Binding-site contacts:
Ligand atom O4 contacts residue TRP156 of chain 1.B at 3.4 Å (h-bond).
Ligand atom N1 contacts residue CYS199 of chain 1.B at 4.4 Å.
Ligand atom C9 contacts residue CYS200 of chain 1.B at 4.5 Å (hydrophobic).
Ligand atom C8 contacts residue TRP57 of chain 1.C at 3.5 Å (hydrophobic).
Ligand atom N1 contacts residue TRP156 of chain 1.B at 3.9 Å.
Ligand atom C9 contacts residue TYR197 of chain 1.B at 4.4 Å (hydrophobic).
Ligand atom C6 contacts residue CYS200 of chain 1.B at 3.6 Å (hydrophobic).
Ligand atom C3 contacts residue LEU121 of chain 1.C at 3.9 Å (hydrophobic).
Ligand atom C8 contacts residue TYR197 of chain 1.B at 3.6 Å (hydrophobic).
Ligand atom C8 contacts residue TYR100 of chain 1.B at 4.5 Å (hydrophobic).
Ligand atom C6 contacts residue PHE119 of chain 1.C at 3.9 Å (hydrophobic).
Ligand atom O4 contacts residue CYS199 of chain 1.B at 4.2 Å.
Ligand atom C5 contacts residue THR157 of chain 1.B at 4.3 Å.
Ligand atom C6 contacts residue TYR204 of chain 1.B at 3.3 Å (hydrophobic).
Ligand atom C10 contacts residue TYR100 of chain 1.B at 3.0 Å (hydrophobic).
Ligand atom C9 contacts residue CYS199 of chain 1.B at 3.8 Å (hydrophobic).
Ligand atom C6 contacts residue THR157 of chain 1.B at 4.3 Å.
Ligand atom C10 contacts residue SER155 of chain 1.B at 4.4 Å.
Ligand atom C5 contacts residue TRP156 of chain 1.B at 3.9 Å (hydrophobic).
Ligand atom C2 contacts residue LEU121 of chain 1.C at 3.6 Å (hydrophobic).
Ligand atom C2 contacts residue CYS199 of chain 1.B at 4.4 Å (hydrophobic).
Ligand atom O7 contacts residue TRP156 of chain 1.B at 4.0 Å.
Ligand atom C5 contacts residue TYR204 of chain 1.B at 4.2 Å (hydrophobic).
Ligand atom C9 contacts residue TYR204 of chain 1.B at 3.5 Å (hydrophobic).
Ligand atom C6 contacts residue VAL111 of chain 1.C at 4.0 Å (hydrophobic).
Ligand atom C5 contacts residue PHE119 of chain 1.C at 4.4 Å (hydrophobic).
Ligand atom C3 contacts residue TRP156 of chain 1.B at 3.4 Å (hydrophobic).
Ligand atom C10 contacts residue TRP156 of chain 1.B at 3.5 Å (hydrophobic).
Ligand atom O4 contacts residue TYR204 of chain 1.B at 4.0 Å.
Ligand atom C5 contacts residue CYS200 of chain 1.B at 4.3 Å (hydrophobic).
Ligand atom C9 contacts residue TRP156 of chain 1.B at 3.6 Å (hydrophobic).
Ligand atom C8 contacts residue CYS199 of chain 1.B at 4.3 Å (hydrophobic).
Ligand atom N1 contacts residue TYR100 of chain 1.B at 4.3 Å.
Ligand atom O7 contacts residue LEU121 of chain 1.C at 3.8 Å.
Ligand atom O4 contacts residue CYS200 of chain 1.B at 4.0 Å.
Ligand atom C5 contacts residue LEU121 of chain 1.C at 4.3 Å (hydrophobic).
Ligand atom O7 contacts residue THR157 of chain 1.B at 4.3 Å.
Ligand atom C2 contacts residue TRP156 of chain 1.B at 3.8 Å (hydrophobic).
Ligand atom O4 contacts residue LEU121 of chain 1.C at 4.1 Å.

A protein and the small-molecule ligand that binds it are described below.
Small molecule (SMILES): CC(=O)OCC[N+](C)(C)C

Sequence of chain 1.B:
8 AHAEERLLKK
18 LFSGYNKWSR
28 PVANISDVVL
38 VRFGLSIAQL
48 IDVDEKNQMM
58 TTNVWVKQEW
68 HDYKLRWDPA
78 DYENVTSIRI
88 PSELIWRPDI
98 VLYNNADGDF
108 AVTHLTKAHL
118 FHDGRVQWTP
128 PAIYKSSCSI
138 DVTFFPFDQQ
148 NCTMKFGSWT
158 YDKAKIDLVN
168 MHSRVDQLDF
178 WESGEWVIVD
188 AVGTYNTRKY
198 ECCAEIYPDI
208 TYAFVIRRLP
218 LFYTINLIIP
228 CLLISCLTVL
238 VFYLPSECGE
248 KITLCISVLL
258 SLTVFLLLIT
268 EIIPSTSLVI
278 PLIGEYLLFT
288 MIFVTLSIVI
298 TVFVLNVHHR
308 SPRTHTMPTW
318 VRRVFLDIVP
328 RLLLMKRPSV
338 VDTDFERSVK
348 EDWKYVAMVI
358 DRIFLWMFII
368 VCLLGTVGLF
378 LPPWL

Sequence of chain 1.C:
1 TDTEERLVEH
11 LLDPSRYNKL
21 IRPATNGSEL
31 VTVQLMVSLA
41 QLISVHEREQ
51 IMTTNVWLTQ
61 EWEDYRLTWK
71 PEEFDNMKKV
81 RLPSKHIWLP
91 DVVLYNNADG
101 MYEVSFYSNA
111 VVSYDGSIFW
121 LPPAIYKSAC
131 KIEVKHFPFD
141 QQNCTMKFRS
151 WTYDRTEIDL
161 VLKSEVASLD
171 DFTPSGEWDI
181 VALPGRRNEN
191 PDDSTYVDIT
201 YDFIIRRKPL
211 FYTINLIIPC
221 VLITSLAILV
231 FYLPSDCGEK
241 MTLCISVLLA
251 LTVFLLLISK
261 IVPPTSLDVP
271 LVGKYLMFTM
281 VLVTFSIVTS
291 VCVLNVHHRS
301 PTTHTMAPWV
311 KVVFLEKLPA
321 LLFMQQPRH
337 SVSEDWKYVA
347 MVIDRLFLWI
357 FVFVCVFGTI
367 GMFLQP